Binding-site contacts:
Ligand atom C25 contacts residue LYS375 of chain 1.B at 3.9 Å.
Ligand atom N08 contacts residue LYS375 of chain 1.B at 3.7 Å.
Ligand atom C27 contacts residue LYS375 of chain 1.B at 3.5 Å.
Ligand atom F01 contacts residue VAL356 of chain 1.B at 3.9 Å.
Ligand atom C33 contacts residue LYS375 of chain 1.B at 3.9 Å.
Ligand atom C32 contacts residue LYS375 of chain 1.B at 2.9 Å.
Ligand atom O06 contacts residue ASN430 of chain 1.B at 2.5 Å (h-bond).
Ligand atom C34 contacts residue LYS375 of chain 1.B at 2.9 Å.
Ligand atom C35 contacts residue VAL429 of chain 1.B at 3.3 Å (hydrophobic).
Ligand atom C37 contacts residue ASN430 of chain 1.B at 3.3 Å.
Ligand atom C37 contacts residue ARG372 of chain 1.B at 3.7 Å.
Ligand atom C24 contacts residue LYS375 of chain 1.B at 3.2 Å.
Ligand atom O05 contacts residue SER376 of chain 1.B at 3.6 Å.
Ligand atom O04 contacts residue LYS375 of chain 1.B at 2.6 Å (salt-bridge).
Ligand atom C20 contacts residue THR379 of chain 1.B at 3.7 Å.
Ligand atom C26 contacts residue LYS375 of chain 1.B at 3.5 Å.
Ligand atom C36 contacts residue ARG372 of chain 1.B at 3.4 Å.
Ligand atom O06 contacts residue ARG372 of chain 1.B at 3.6 Å.
Ligand atom F01 contacts residue PHE371 of chain 1.B at 3.8 Å.
Ligand atom N11 contacts residue VAL429 of chain 1.B at 3.5 Å.
Ligand atom O05 contacts residue LEU425 of chain 1.B at 3.4 Å (h-bond).
Ligand atom F02 contacts residue VAL356 of chain 1.B at 3.9 Å.
Ligand atom C19 contacts residue LYS375 of chain 1.B at 3.7 Å.
Ligand atom C23 contacts residue PHE371 of chain 1.B at 3.5 Å (hydrophobic).
Ligand atom O05 contacts residue ASN430 of chain 1.B at 3.8 Å.
Ligand atom C27 contacts residue THR379 of chain 1.B at 3.5 Å.
Ligand atom F01 contacts residue LEU359 of chain 1.B at 3.8 Å.
Ligand atom N11 contacts residue LYS375 of chain 1.B at 3.9 Å.
Ligand atom N09 contacts residue PHE371 of chain 1.B at 3.4 Å.
Ligand atom N08 contacts residue THR379 of chain 1.B at 3.1 Å (h-bond).
Ligand atom N11 contacts residue SER376 of chain 1.B at 3.5 Å (h-bond).
Ligand atom F03 contacts residue LEU378 of chain 1.B at 3.9 Å.
Ligand atom C31 contacts residue LYS375 of chain 1.B at 3.0 Å.
Ligand atom F03 contacts residue VAL355 of chain 1.B at 3.8 Å.
Ligand atom C20 contacts residue LYS375 of chain 1.B at 3.6 Å.
Ligand atom C29 contacts residue MET421 of chain 1.B at 3.9 Å (hydrophobic).
Ligand atom O05 contacts residue ARG372 of chain 1.B at 4.0 Å.
Ligand atom C33 contacts residue SER376 of chain 1.B at 3.6 Å.
Ligand atom C28 contacts residue LYS375 of chain 1.B at 3.2 Å.
Ligand atom F01 contacts residue VAL355 of chain 1.B at 3.5 Å.

Sequence of chain 1.B:
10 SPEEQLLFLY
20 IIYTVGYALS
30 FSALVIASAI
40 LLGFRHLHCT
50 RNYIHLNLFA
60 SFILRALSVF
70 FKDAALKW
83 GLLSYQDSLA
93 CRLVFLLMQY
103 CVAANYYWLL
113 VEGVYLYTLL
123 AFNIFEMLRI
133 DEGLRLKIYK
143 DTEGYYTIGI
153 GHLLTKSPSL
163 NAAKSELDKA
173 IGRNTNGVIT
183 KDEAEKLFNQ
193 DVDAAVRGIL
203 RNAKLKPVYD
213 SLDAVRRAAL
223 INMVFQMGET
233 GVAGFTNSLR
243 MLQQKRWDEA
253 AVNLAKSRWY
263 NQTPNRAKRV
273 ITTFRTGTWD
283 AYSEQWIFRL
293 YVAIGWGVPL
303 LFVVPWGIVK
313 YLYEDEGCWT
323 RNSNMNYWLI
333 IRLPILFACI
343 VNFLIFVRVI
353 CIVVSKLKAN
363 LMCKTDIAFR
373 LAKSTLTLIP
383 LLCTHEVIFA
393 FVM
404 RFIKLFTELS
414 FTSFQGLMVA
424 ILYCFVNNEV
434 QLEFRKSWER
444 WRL

A small-molecule ligand and the protein it binds are described below.
Small molecule (SMILES): CC1(C)CC([C@@H](Nc2ccc(-n3cnc(C(F)(F)F)c3)nc2)c2ccc(C(=O)NCCC(=O)O)cc2)C1